Binding-site contacts:
Ligand atom C5 contacts residue ASN199 of chain 1.B at 3.6 Å.
Ligand atom C7 contacts residue THR201 of chain 1.B at 3.8 Å.
Ligand atom C8 contacts residue THR201 of chain 1.B at 4.1 Å.
Ligand atom O7 contacts residue ASN199 of chain 1.B at 4.2 Å.
Ligand atom C4 contacts residue ASN199 of chain 1.B at 4.2 Å.
Ligand atom C7 contacts residue PHE242 of chain 1.B at 4.4 Å (hydrophobic).
Ligand atom C1 contacts residue ASN199 of chain 1.B at 1.4 Å.
Ligand atom C2 contacts residue THR201 of chain 1.B at 4.1 Å.
Ligand atom C3 contacts residue ASN199 of chain 1.B at 3.8 Å.
Ligand atom C8 contacts residue SER239 of chain 1.B at 3.7 Å.
Ligand atom N2 contacts residue ASN199 of chain 1.B at 2.9 Å (h-bond).
Ligand atom C7 contacts residue ASN199 of chain 1.B at 3.4 Å.
Ligand atom O7 contacts residue PHE242 of chain 1.B at 4.2 Å.
Ligand atom C2 contacts residue ASN199 of chain 1.B at 2.5 Å.
Ligand atom O5 contacts residue ASN199 of chain 1.B at 2.4 Å (h-bond).
Ligand atom C1 contacts residue THR201 of chain 1.B at 3.8 Å.
Ligand atom C3 contacts residue THR201 of chain 1.B at 3.8 Å.
Ligand atom C5 contacts residue THR201 of chain 1.B at 4.4 Å.
Ligand atom C8 contacts residue PHE242 of chain 1.B at 3.7 Å (hydrophobic).
Ligand atom O3 contacts residue THR201 of chain 1.B at 3.9 Å.
Ligand atom N2 contacts residue THR201 of chain 1.B at 3.1 Å.
Ligand atom C8 contacts residue ASN199 of chain 1.B at 3.4 Å.

This small molecule binds to this protein.
Small molecule (SMILES): CC(=O)N[C@H]1[C@H](O[C@H]2[C@H](O)[C@@H](NC(C)=O)CO[C@@H]2CO)O[C@H](CO)[C@@H](O)[C@@H]1O

Sequence of chain 1.B:
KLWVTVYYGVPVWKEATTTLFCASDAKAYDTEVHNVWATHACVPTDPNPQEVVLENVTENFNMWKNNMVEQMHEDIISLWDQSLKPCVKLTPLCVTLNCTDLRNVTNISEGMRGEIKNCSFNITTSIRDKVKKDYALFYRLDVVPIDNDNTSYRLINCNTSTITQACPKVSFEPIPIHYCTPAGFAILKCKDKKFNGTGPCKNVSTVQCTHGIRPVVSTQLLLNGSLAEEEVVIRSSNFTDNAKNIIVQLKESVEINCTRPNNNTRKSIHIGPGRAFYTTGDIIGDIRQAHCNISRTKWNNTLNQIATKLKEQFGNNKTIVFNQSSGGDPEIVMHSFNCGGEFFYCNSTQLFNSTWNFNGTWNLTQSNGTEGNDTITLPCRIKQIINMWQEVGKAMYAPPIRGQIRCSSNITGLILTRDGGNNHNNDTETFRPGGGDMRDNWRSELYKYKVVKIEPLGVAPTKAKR